The small molecule below binds the protein below.
Small molecule (SMILES): Nc1ncnc2c1ncn2[C@@H]1O[C@H](CO[P](=O)(O)O[P](=O)(O)NP(=O)(O)O)[C@@H](O)[C@H]1O

Binding-site contacts:
Ligand atom O1A contacts residue HIS160 of chain 1.B at 3.2 Å (h-bond).
Ligand atom O4' contacts residue GLY46 of chain 1.B at 3.5 Å.
Ligand atom O2G contacts residue ARG47 of chain 1.B at 3.7 Å.
Ligand atom O2A contacts residue HIS160 of chain 1.B at 2.6 Å (h-bond).
Ligand atom O1G contacts residue SER51 of chain 1.B at 3.6 Å.
Ligand atom O2G contacts residue SER51 of chain 1.B at 3.7 Å.
Ligand atom O1A contacts residue ILE174 of chain 1.B at 3.8 Å.
Ligand atom O2B contacts residue ASP175 of chain 1.B at 2.9 Å.
Ligand atom N1 contacts residue VAL116 of chain 1.B at 3.2 Å (h-bond).
Ligand atom C4 contacts residue ASN118 of chain 1.B at 3.6 Å.
Ligand atom N7 contacts residue LEU163 of chain 1.B at 3.9 Å.
Ligand atom N1 contacts residue ALA66 of chain 1.B at 3.4 Å.
Ligand atom O1B contacts residue LYS68 of chain 1.B at 3.8 Å.
Ligand atom C8 contacts residue VAL53 of chain 1.B at 3.9 Å (hydrophobic).
Ligand atom O3G contacts residue ASP175 of chain 1.B at 3.5 Å (salt-bridge).
Ligand atom O3A contacts residue ASP175 of chain 1.B at 3.9 Å.
Ligand atom N6 contacts residue PHE113 of chain 1.B at 3.7 Å.
Ligand atom C6 contacts residue ALA66 of chain 1.B at 3.5 Å (hydrophobic).
Ligand atom C1' contacts residue ASN118 of chain 1.B at 2.9 Å.
Ligand atom N3 contacts residue ASN118 of chain 1.B at 2.9 Å (h-bond).
Ligand atom N9 contacts residue ASN118 of chain 1.B at 3.6 Å.
Ligand atom C4 contacts residue LEU163 of chain 1.B at 3.7 Å (hydrophobic).
Ligand atom N6 contacts residue ILE95 of chain 1.B at 3.5 Å.
Ligand atom C5 contacts residue LEU163 of chain 1.B at 3.5 Å (hydrophobic).
Ligand atom C2 contacts residue VAL116 of chain 1.B at 3.1 Å (hydrophobic).
Ligand atom O3' contacts residue HIS160 of chain 1.B at 3.3 Å.
Ligand atom C2' contacts residue ASN118 of chain 1.B at 2.8 Å.
Ligand atom C5' contacts residue GLY46 of chain 1.B at 3.8 Å.
Ligand atom O3A contacts residue ILE174 of chain 1.B at 3.8 Å.
Ligand atom N6 contacts residue GLU114 of chain 1.B at 3.3 Å (salt-bridge).
Ligand atom O2B contacts residue LYS68 of chain 1.B at 3.6 Å.
Ligand atom C4' contacts residue GLY46 of chain 1.B at 3.6 Å.
Ligand atom O1B contacts residue VAL53 of chain 1.B at 3.5 Å.
Ligand atom C4 contacts residue VAL53 of chain 1.B at 3.9 Å (hydrophobic).
Ligand atom O2G contacts residue GLY48 of chain 1.B at 3.6 Å.
Ligand atom N9 contacts residue VAL53 of chain 1.B at 3.8 Å.
Ligand atom N6 contacts residue ALA66 of chain 1.B at 3.6 Å.
Ligand atom O3' contacts residue ASP120 of chain 1.B at 3.2 Å (salt-bridge).
Ligand atom O2' contacts residue ASN118 of chain 1.B at 2.2 Å (h-bond).
Ligand atom PA contacts residue HIS160 of chain 1.B at 3.4 Å.

Sequence of chain 1.B:
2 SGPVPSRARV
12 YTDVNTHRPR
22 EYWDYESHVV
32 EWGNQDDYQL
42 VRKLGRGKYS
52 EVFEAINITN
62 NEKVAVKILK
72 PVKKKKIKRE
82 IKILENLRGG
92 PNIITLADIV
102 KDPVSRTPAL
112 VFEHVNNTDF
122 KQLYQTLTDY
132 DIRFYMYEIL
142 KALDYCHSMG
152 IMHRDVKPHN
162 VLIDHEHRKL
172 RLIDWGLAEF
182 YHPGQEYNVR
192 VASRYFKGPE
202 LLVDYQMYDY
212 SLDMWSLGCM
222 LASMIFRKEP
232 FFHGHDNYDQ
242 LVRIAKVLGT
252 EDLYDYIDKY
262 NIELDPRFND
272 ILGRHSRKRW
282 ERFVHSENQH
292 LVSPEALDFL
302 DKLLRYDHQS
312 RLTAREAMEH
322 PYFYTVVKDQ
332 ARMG